Sequence of chain 1.A:
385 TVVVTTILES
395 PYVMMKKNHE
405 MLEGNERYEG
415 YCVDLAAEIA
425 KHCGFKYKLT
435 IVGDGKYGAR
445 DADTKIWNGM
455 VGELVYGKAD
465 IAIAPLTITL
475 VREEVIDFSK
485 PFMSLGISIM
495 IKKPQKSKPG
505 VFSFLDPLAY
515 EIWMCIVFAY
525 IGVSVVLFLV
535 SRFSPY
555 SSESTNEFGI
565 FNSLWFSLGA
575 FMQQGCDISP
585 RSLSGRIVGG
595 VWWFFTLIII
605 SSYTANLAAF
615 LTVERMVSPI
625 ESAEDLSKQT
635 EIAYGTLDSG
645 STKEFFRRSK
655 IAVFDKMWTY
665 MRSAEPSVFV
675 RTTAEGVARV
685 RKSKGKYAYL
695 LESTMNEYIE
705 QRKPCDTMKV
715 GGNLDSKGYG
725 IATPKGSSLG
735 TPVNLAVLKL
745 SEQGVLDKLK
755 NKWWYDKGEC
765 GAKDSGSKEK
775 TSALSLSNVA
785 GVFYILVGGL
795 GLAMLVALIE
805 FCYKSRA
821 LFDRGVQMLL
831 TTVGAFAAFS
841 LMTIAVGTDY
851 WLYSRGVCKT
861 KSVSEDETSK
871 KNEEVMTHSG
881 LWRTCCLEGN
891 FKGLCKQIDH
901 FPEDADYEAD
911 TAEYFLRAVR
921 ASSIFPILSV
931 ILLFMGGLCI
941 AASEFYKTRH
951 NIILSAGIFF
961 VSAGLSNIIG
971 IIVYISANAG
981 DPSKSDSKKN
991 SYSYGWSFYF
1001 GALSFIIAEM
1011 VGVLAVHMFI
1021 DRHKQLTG

Binding-site contacts:
Ligand atom C14 contacts residue SER720 of chain 1.A at 3.7 Å.
Ligand atom CL contacts residue LEU750 of chain 1.D at 3.8 Å.
Ligand atom O1 contacts residue LYS721 of chain 1.A at 4.1 Å.
Ligand atom S1 contacts residue PRO485 of chain 1.D at 3.6 Å (h-bond).
Ligand atom C13 contacts residue SER720 of chain 1.A at 3.9 Å.
Ligand atom C10 contacts residue SER720 of chain 1.A at 3.6 Å.
Ligand atom CL contacts residue ASP751 of chain 1.D at 2.6 Å.
Ligand atom C4 contacts residue ILE472 of chain 1.A at 3.9 Å (hydrophobic).
Ligand atom C2 contacts residue LYS484 of chain 1.D at 3.8 Å.
Ligand atom N2 contacts residue SER720 of chain 1.A at 3.4 Å (h-bond).
Ligand atom O2 contacts residue PHE486 of chain 1.D at 3.9 Å.
Ligand atom C11 contacts residue SER488 of chain 1.D at 3.9 Å.
Ligand atom C11 contacts residue MET487 of chain 1.D at 4.0 Å (hydrophobic).
Ligand atom O2 contacts residue PRO485 of chain 1.D at 3.2 Å (h-bond).
Ligand atom C5 contacts residue ILE472 of chain 1.A at 3.5 Å (hydrophobic).
Ligand atom C4 contacts residue PRO485 of chain 1.A at 3.7 Å (hydrophobic).
Ligand atom C7 contacts residue LEU742 of chain 1.D at 3.2 Å (hydrophobic).
Ligand atom C8 contacts residue PRO485 of chain 1.D at 3.9 Å (hydrophobic).
Ligand atom N1 contacts residue PRO485 of chain 1.D at 2.8 Å (h-bond).
Ligand atom C9 contacts residue SER720 of chain 1.A at 3.7 Å.
Ligand atom O2 contacts residue MET487 of chain 1.D at 3.4 Å.
Ligand atom C11 contacts residue SER720 of chain 1.A at 3.8 Å.
Ligand atom C7 contacts residue LYS484 of chain 1.D at 3.6 Å.
Ligand atom C3 contacts residue PRO485 of chain 1.A at 3.5 Å (hydrophobic).
Ligand atom C6 contacts residue ILE472 of chain 1.A at 4.1 Å (hydrophobic).
Ligand atom O4 contacts residue LYS754 of chain 1.D at 3.3 Å.
Ligand atom O3 contacts residue SER488 of chain 1.D at 4.0 Å.
Ligand atom O2 contacts residue SER488 of chain 1.D at 3.5 Å (h-bond).
Ligand atom N3 contacts residue ASP751 of chain 1.D at 2.9 Å (salt-bridge).
Ligand atom C13 contacts residue ASP751 of chain 1.D at 4.0 Å.
Ligand atom C12 contacts residue SER720 of chain 1.A at 3.9 Å.
Ligand atom C8 contacts residue SER720 of chain 1.A at 3.9 Å.
Ligand atom O1 contacts residue SER720 of chain 1.A at 3.5 Å (h-bond).
Ligand atom N2 contacts residue SER745 of chain 1.D at 3.8 Å.
Ligand atom C11 contacts residue PHE486 of chain 1.D at 4.1 Å (hydrophobic).
Ligand atom C7 contacts residue ILE472 of chain 1.A at 3.6 Å (hydrophobic).
Ligand atom C4 contacts residue GLY722 of chain 1.A at 3.8 Å.
Ligand atom C2 contacts residue PRO485 of chain 1.D at 3.7 Å (hydrophobic).
Ligand atom C3 contacts residue PRO485 of chain 1.D at 3.9 Å (hydrophobic).
Ligand atom O4 contacts residue MET487 of chain 1.D at 3.7 Å.

This small molecule binds to this protein.
Small molecule (SMILES): NS(=O)(=O)c1cc2c(cc1Cl)N[C@H]([C@H]1C[C@H]3C=C[C@@H]1C3)NS2(=O)=O

Sequence of chain 1.D:
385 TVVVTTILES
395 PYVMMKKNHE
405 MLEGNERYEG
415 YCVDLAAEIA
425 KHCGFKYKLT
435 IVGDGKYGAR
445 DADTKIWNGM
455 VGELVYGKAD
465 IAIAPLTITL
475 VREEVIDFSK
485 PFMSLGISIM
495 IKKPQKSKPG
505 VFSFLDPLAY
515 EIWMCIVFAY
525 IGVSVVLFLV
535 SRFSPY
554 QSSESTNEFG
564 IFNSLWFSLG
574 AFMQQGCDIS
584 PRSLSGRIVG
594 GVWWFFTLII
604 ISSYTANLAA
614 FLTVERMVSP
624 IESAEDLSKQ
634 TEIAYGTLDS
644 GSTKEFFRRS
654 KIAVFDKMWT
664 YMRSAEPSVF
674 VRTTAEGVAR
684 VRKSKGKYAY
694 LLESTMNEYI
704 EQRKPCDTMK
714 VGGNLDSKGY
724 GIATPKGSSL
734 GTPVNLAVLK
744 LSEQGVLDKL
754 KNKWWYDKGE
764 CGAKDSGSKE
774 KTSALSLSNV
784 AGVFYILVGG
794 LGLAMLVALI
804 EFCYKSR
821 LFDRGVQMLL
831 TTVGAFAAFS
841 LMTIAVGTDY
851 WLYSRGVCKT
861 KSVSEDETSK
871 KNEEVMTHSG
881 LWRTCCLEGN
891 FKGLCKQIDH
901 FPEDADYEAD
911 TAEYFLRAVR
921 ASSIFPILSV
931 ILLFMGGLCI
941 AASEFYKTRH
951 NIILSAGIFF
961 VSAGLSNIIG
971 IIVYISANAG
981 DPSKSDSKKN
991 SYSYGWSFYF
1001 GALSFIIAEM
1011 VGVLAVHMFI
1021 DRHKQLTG